This small molecule binds to this protein.
Small molecule (SMILES): CC(C)C[C@H](NC(=O)[C@H](C)N)C(=O)N[C@@H](CCCN=C(N)N)C(=O)N[C@H](C(=O)N[C@H](C(=O)N[C@@H](CCCCN)C(=O)O)C(C)C)C(C)C

Binding-site contacts:
Ligand atom CE contacts residue ARG25 of chain 1.C at 3.5 Å.
Ligand atom CG2 contacts residue LEU27 of chain 1.C at 3.8 Å (hydrophobic).
Ligand atom OXT contacts residue LEU27 of chain 1.C at 2.9 Å (h-bond).
Ligand atom CG2 contacts residue ALA29 of chain 1.C at 3.7 Å (hydrophobic).
Ligand atom CB contacts residue LEU27 of chain 1.C at 3.9 Å (hydrophobic).
Ligand atom N contacts residue ALA29 of chain 1.C at 3.0 Å (h-bond).
Ligand atom CD contacts residue GLN21 of chain 1.C at 3.2 Å.
Ligand atom CG2 contacts residue LEU12 of chain 1.C at 3.9 Å (hydrophobic).
Ligand atom C contacts residue LEU27 of chain 1.C at 3.9 Å (hydrophobic).
Ligand atom C contacts residue ALA29 of chain 1.C at 3.7 Å (hydrophobic).
Ligand atom N contacts residue LEU27 of chain 1.C at 3.1 Å (h-bond).
Ligand atom CD1 contacts residue ILE46 of chain 1.A at 3.8 Å (hydrophobic).
Ligand atom NH2 contacts residue TYR34 of chain 1.C at 3.4 Å (h-bond).
Ligand atom CD contacts residue VAL24 of chain 1.C at 3.7 Å (hydrophobic).
Ligand atom NZ contacts residue VAL24 of chain 1.C at 2.7 Å (h-bond).
Ligand atom O contacts residue LYS26 of chain 1.C at 2.6 Å (salt-bridge).
Ligand atom CG1 contacts residue LEU27 of chain 1.C at 3.9 Å (hydrophobic).
Ligand atom CG1 contacts residue LEU12 of chain 1.C at 3.3 Å (hydrophobic).
Ligand atom NZ contacts residue GLN21 of chain 1.C at 2.9 Å (h-bond).
Ligand atom C contacts residue LEU27 of chain 1.C at 3.8 Å (hydrophobic).
Ligand atom N contacts residue LEU27 of chain 1.C at 2.8 Å (h-bond).
Ligand atom CD1 contacts residue LEU42 of chain 1.A at 3.5 Å (hydrophobic).
Ligand atom CD contacts residue ARG25 of chain 1.C at 3.8 Å.
Ligand atom O contacts residue ALA29 of chain 1.C at 2.9 Å (h-bond).
Ligand atom CE contacts residue VAL24 of chain 1.C at 3.2 Å (hydrophobic).
Ligand atom CA contacts residue LEU27 of chain 1.C at 3.5 Å (hydrophobic).
Ligand atom CA contacts residue ALA29 of chain 1.C at 3.4 Å (hydrophobic).
Ligand atom CA contacts residue ALA29 of chain 1.C at 4.0 Å (hydrophobic).
Ligand atom OXT contacts residue LYS26 of chain 1.C at 3.1 Å.
Ligand atom CG contacts residue ARG25 of chain 1.C at 3.6 Å.
Ligand atom CD2 contacts residue ALA29 of chain 1.C at 3.8 Å (hydrophobic).
Ligand atom CG contacts residue ALA29 of chain 1.C at 3.7 Å (hydrophobic).
Ligand atom CB contacts residue ALA29 of chain 1.C at 4.0 Å (hydrophobic).
Ligand atom CE contacts residue GLN21 of chain 1.C at 3.6 Å.
Ligand atom NE contacts residue ALA29 of chain 1.C at 3.8 Å.
Ligand atom CB contacts residue LEU27 of chain 1.C at 3.3 Å (hydrophobic).
Ligand atom CG2 contacts residue ILE46 of chain 1.A at 3.5 Å (hydrophobic).
Ligand atom C contacts residue LYS26 of chain 1.C at 3.4 Å.
Ligand atom CD2 contacts residue PHE16 of chain 1.A at 3.4 Å (hydrophobic).
Ligand atom O contacts residue ILE28 of chain 1.C at 3.5 Å.

Sequence of chain 1.A:
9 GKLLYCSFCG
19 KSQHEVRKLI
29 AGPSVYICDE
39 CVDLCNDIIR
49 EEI

Sequence of chain 1.C:
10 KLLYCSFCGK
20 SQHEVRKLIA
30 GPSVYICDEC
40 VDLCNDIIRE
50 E